Binding-site contacts:
Ligand atom C1 contacts residue TRP414 of chain 1.C at 3.6 Å (hydrophobic).
Ligand atom C1 contacts residue GLU399 of chain 1.C at 3.8 Å.
Ligand atom O2 contacts residue ARG78 of chain 1.C at 4.4 Å.
Ligand atom O3 contacts residue LYS82 of chain 1.C at 3.1 Å (salt-bridge).
Ligand atom O3 contacts residue ARG78 of chain 1.C at 4.3 Å.
Ligand atom C3 contacts residue GLU399 of chain 1.C at 4.3 Å.
Ligand atom O1 contacts residue PHE416 of chain 1.C at 4.2 Å.
Ligand atom C4 contacts residue LYS82 of chain 1.C at 4.3 Å.
Ligand atom C4 contacts residue GLU413 of chain 1.C at 3.4 Å.
Ligand atom C3 contacts residue GLU79 of chain 1.C at 3.9 Å.
Ligand atom O2 contacts residue GLU79 of chain 1.C at 4.3 Å.
Ligand atom O4 contacts residue GLU413 of chain 1.C at 3.0 Å (salt-bridge).
Ligand atom O5 contacts residue GLU399 of chain 1.C at 3.8 Å.
Ligand atom O6 contacts residue TRP414 of chain 1.C at 2.8 Å (h-bond).
Ligand atom O3 contacts residue TRP24 of chain 1.C at 4.4 Å.
Ligand atom C1 contacts residue ARG78 of chain 1.C at 3.9 Å.
Ligand atom C4 contacts residue GLU399 of chain 1.C at 4.0 Å.
Ligand atom C1 contacts residue ARG78 of chain 1.C at 3.3 Å.
Ligand atom O5 contacts residue ARG78 of chain 1.C at 3.3 Å.
Ligand atom C3 contacts residue GLU413 of chain 1.C at 4.2 Å.
Ligand atom O4 contacts residue LYS82 of chain 1.C at 3.4 Å (salt-bridge).
Ligand atom O3 contacts residue GLU79 of chain 1.C at 2.8 Å (salt-bridge).
Ligand atom O6 contacts residue GLU413 of chain 1.C at 3.0 Å.
Ligand atom C2 contacts residue ARG78 of chain 1.C at 3.9 Å.
Ligand atom C6 contacts residue TRP414 of chain 1.C at 3.1 Å (hydrophobic).
Ligand atom O3 contacts residue ASP76 of chain 1.C at 4.3 Å.
Ligand atom C2 contacts residue GLU399 of chain 1.C at 4.2 Å.
Ligand atom O3 contacts residue VAL21 of chain 1.C at 4.0 Å.
Ligand atom O2 contacts residue ASP76 of chain 1.C at 4.3 Å.
Ligand atom O6 contacts residue ARG78 of chain 1.C at 3.3 Å (salt-bridge).
Ligand atom O6 contacts residue PRO412 of chain 1.C at 4.0 Å.
Ligand atom O1 contacts residue TRP414 of chain 1.C at 3.3 Å (h-bond).
Ligand atom O3 contacts residue GLU413 of chain 1.C at 3.8 Å.
Ligand atom O5 contacts residue TRP414 of chain 1.C at 4.2 Å.
Ligand atom O4 contacts residue GLU399 of chain 1.C at 3.4 Å (salt-bridge).
Ligand atom C5 contacts residue GLU399 of chain 1.C at 3.7 Å.
Ligand atom O1 contacts residue GLU399 of chain 1.C at 2.9 Å (salt-bridge).
Ligand atom C6 contacts residue ARG78 of chain 1.C at 4.2 Å.
Ligand atom C6 contacts residue GLU413 of chain 1.C at 3.9 Å.
Ligand atom C3 contacts residue LYS82 of chain 1.C at 4.0 Å.

Sequence of chain 1.C:
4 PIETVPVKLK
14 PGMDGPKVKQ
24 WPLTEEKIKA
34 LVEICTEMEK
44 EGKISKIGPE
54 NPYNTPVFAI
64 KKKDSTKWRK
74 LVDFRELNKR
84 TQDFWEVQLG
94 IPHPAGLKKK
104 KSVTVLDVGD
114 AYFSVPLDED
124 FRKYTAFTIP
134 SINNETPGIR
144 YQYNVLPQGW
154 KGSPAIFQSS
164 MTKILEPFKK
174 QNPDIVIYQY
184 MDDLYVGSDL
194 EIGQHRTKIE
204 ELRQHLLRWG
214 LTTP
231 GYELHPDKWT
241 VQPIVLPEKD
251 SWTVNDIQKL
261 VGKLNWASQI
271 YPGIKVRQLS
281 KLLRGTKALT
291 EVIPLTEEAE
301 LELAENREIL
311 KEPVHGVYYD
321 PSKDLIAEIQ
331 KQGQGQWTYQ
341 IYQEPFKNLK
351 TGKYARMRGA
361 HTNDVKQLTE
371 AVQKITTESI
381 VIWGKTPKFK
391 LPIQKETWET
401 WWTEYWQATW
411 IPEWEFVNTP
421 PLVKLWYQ

A small-molecule ligand and the protein it binds are described below.
Small molecule (SMILES): OC[C@H]1O[C@@](CO)(O[C@H]2O[C@H](CO)[C@@H](O)[C@H](O)[C@H]2O)[C@@H](O)[C@@H]1O